This protein binds this small molecule.
Small molecule (SMILES): CSCC[C@@H](N)C(=O)O

Sequence of chain 1.C:
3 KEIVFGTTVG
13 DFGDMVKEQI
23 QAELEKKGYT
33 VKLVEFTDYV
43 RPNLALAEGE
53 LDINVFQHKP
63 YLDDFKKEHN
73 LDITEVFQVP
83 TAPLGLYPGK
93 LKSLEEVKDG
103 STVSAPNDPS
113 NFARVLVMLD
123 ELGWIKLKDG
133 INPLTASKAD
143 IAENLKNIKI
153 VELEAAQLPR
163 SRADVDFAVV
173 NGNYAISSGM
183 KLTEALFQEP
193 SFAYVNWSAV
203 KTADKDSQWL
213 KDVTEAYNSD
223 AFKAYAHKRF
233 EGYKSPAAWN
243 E

Binding-site contacts:
Ligand atom CG contacts residue TYR41 of chain 1.C at 3.5 Å (hydrophobic).
Ligand atom CB contacts residue ASN173 of chain 1.C at 4.0 Å.
Ligand atom CA contacts residue HIS60 of chain 1.C at 4.2 Å.
Ligand atom SD contacts residue ASN113 of chain 1.C at 3.6 Å (h-bond).
Ligand atom CA contacts residue PHE58 of chain 1.C at 3.7 Å (hydrophobic).
Ligand atom CA contacts residue ASN175 of chain 1.C at 4.4 Å.
Ligand atom O contacts residue ASN198 of chain 1.C at 2.9 Å (h-bond).
Ligand atom O contacts residue ARG116 of chain 1.C at 3.7 Å.
Ligand atom C contacts residue ARG116 of chain 1.C at 3.6 Å.
Ligand atom OXT contacts residue HIS60 of chain 1.C at 4.3 Å.
Ligand atom C contacts residue ASN198 of chain 1.C at 3.8 Å.
Ligand atom C contacts residue ASN173 of chain 1.C at 4.1 Å.
Ligand atom OXT contacts residue ARG116 of chain 1.C at 3.0 Å (salt-bridge).
Ligand atom SD contacts residue TYR63 of chain 1.C at 3.7 Å.
Ligand atom OXT contacts residue ASN173 of chain 1.C at 3.0 Å (h-bond).
Ligand atom O contacts residue THR83 of chain 1.C at 3.9 Å.
Ligand atom CB contacts residue ASN175 of chain 1.C at 3.9 Å.
Ligand atom CB contacts residue TYR41 of chain 1.C at 3.2 Å (hydrophobic).
Ligand atom CE contacts residue TYR41 of chain 1.C at 3.5 Å (hydrophobic).
Ligand atom CG contacts residue HIS60 of chain 1.C at 3.9 Å.
Ligand atom N contacts residue ASN198 of chain 1.C at 2.7 Å (h-bond).
Ligand atom OXT contacts residue ASN113 of chain 1.C at 4.2 Å.
Ligand atom SD contacts residue GLN59 of chain 1.C at 3.9 Å.
Ligand atom CA contacts residue ASN198 of chain 1.C at 3.3 Å.
Ligand atom CE contacts residue PHE58 of chain 1.C at 3.6 Å (hydrophobic).
Ligand atom SD contacts residue PHE58 of chain 1.C at 4.3 Å.
Ligand atom CE contacts residue GLN59 of chain 1.C at 3.8 Å.
Ligand atom O contacts residue ALA84 of chain 1.C at 4.4 Å.
Ligand atom O contacts residue HIS60 of chain 1.C at 3.8 Å.
Ligand atom SD contacts residue HIS60 of chain 1.C at 3.6 Å (h-bond).
Ligand atom C contacts residue HIS60 of chain 1.C at 3.9 Å.
Ligand atom CB contacts residue PHE58 of chain 1.C at 3.7 Å (hydrophobic).
Ligand atom N contacts residue PHE14 of chain 1.C at 4.0 Å.
Ligand atom OXT contacts residue GLY174 of chain 1.C at 4.4 Å.
Ligand atom N contacts residue ASN175 of chain 1.C at 3.9 Å.
Ligand atom CG contacts residue ASN113 of chain 1.C at 3.4 Å.
Ligand atom N contacts residue PHE58 of chain 1.C at 3.4 Å (h-bond).
Ligand atom O contacts residue TYR196 of chain 1.C at 3.8 Å.
Ligand atom CG contacts residue ASN173 of chain 1.C at 3.7 Å.
Ligand atom CE contacts residue TYR63 of chain 1.C at 3.6 Å (hydrophobic).